Sequence of chain 1.A:
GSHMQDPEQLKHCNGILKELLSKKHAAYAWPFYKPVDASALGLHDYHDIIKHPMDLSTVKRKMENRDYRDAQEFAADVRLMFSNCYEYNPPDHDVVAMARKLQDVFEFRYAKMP

Binding-site contacts:
Ligand atom C5 contacts residue VAL36 of chain 1.A at 4.3 Å (hydrophobic).
Ligand atom O2 contacts residue ASN89 of chain 1.A at 3.5 Å (h-bond).
Ligand atom N7 contacts residue VAL95 of chain 1.A at 4.1 Å.
Ligand atom C2 contacts residue VAL95 of chain 1.A at 4.3 Å (hydrophobic).
Ligand atom C5 contacts residue VAL95 of chain 1.A at 3.9 Å (hydrophobic).
Ligand atom C12 contacts residue LEU43 of chain 1.A at 4.5 Å (hydrophobic).
Ligand atom C8 contacts residue VAL36 of chain 1.A at 4.0 Å (hydrophobic).
Ligand atom O6 contacts residue CYS85 of chain 1.A at 4.1 Å.
Ligand atom C13 contacts residue PHE32 of chain 1.A at 4.0 Å (hydrophobic).
Ligand atom N1 contacts residue ASN89 of chain 1.A at 2.8 Å (h-bond).
Ligand atom C12 contacts residue LEU41 of chain 1.A at 3.9 Å (hydrophobic).
Ligand atom O2 contacts residue HIS93 of chain 1.A at 3.8 Å.
Ligand atom N7 contacts residue VAL36 of chain 1.A at 3.7 Å.
Ligand atom C13 contacts residue VAL95 of chain 1.A at 4.4 Å (hydrophobic).
Ligand atom N7 contacts residue PRO31 of chain 1.A at 3.7 Å.
Ligand atom N1 contacts residue TYR88 of chain 1.A at 4.3 Å.
Ligand atom N1 contacts residue LEU43 of chain 1.A at 4.2 Å.
Ligand atom C4 contacts residue VAL95 of chain 1.A at 4.3 Å (hydrophobic).
Ligand atom O6 contacts residue ASN89 of chain 1.A at 2.8 Å (h-bond).
Ligand atom N9 contacts residue PRO31 of chain 1.A at 4.3 Å.
Ligand atom C13 contacts residue VAL36 of chain 1.A at 3.5 Å (hydrophobic).
Ligand atom N9 contacts residue LEU41 of chain 1.A at 3.9 Å.
Ligand atom C6 contacts residue ASN89 of chain 1.A at 3.5 Å.
Ligand atom N3 contacts residue LEU41 of chain 1.A at 4.2 Å.
Ligand atom C13 contacts residue PRO31 of chain 1.A at 3.5 Å (hydrophobic).
Ligand atom C6 contacts residue VAL95 of chain 1.A at 4.0 Å (hydrophobic).
Ligand atom C8 contacts residue PRO31 of chain 1.A at 3.2 Å (hydrophobic).
Ligand atom C2 contacts residue LEU43 of chain 1.A at 3.8 Å (hydrophobic).
Ligand atom O2 contacts residue LEU43 of chain 1.A at 3.9 Å.
Ligand atom N3 contacts residue LEU43 of chain 1.A at 4.1 Å.
Ligand atom O6 contacts residue VAL95 of chain 1.A at 4.1 Å.
Ligand atom C4 contacts residue LEU41 of chain 1.A at 4.2 Å (hydrophobic).
Ligand atom N1 contacts residue VAL95 of chain 1.A at 3.8 Å.
Ligand atom C2 contacts residue ASN89 of chain 1.A at 3.6 Å.

This small molecule binds to this protein.
Small molecule (SMILES): Cn1cnc2c1c(=O)[nH]c(=O)n2C